Sequence of chain 1.A:
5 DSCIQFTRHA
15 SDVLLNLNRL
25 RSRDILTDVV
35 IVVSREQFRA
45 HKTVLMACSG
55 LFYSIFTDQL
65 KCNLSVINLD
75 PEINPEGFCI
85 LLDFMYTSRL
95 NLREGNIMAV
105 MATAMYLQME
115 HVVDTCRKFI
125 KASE

A protein and the small-molecule ligand that binds it are described below.
Small molecule (SMILES): Cn1c(=O)n(C)c2cc(Nc3ncccc3C#N)ccc21

Sequence of chain 2.A:
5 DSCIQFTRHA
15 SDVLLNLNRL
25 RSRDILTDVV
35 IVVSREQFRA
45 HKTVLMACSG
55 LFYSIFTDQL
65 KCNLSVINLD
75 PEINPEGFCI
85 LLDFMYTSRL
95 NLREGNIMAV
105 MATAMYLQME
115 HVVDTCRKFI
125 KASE

Binding-site contacts:
Ligand atom C9 contacts residue ASN20 of chain 2.A at 3.7 Å.
Ligand atom O contacts residue MET113 of chain 1.A at 3.7 Å.
Ligand atom C13 contacts residue TYR57 of chain 1.A at 3.5 Å (hydrophobic).
Ligand atom C contacts residue GLN112 of chain 1.A at 3.4 Å.
Ligand atom N2 contacts residue TYR57 of chain 1.A at 3.6 Å.
Ligand atom N contacts residue GLN112 of chain 1.A at 3.4 Å (h-bond).
Ligand atom C4 contacts residue ALA51 of chain 1.A at 3.5 Å (hydrophobic).
Ligand atom N2 contacts residue ASN20 of chain 2.A at 3.9 Å.
Ligand atom C2 contacts residue CYS52 of chain 1.A at 3.4 Å (hydrophobic).
Ligand atom N2 contacts residue MET50 of chain 1.A at 3.1 Å (h-bond).
Ligand atom C11 contacts residue ASN20 of chain 2.A at 4.0 Å.
Ligand atom C10 contacts residue ASN20 of chain 2.A at 3.8 Å.
Ligand atom C6 contacts residue TYR57 of chain 1.A at 3.6 Å (hydrophobic).
Ligand atom C11 contacts residue ARG23 of chain 2.A at 3.6 Å.
Ligand atom C4 contacts residue ASN20 of chain 2.A at 3.7 Å.
Ligand atom O contacts residue GLN112 of chain 1.A at 3.2 Å (h-bond).
Ligand atom C contacts residue GLU114 of chain 1.A at 3.7 Å.
Ligand atom C7 contacts residue GLY54 of chain 1.A at 3.3 Å.
Ligand atom N4 contacts residue MET50 of chain 1.A at 3.1 Å.
Ligand atom C5 contacts residue MET50 of chain 1.A at 3.3 Å (hydrophobic).
Ligand atom C8 contacts residue GLY54 of chain 1.A at 3.5 Å.
Ligand atom C1 contacts residue GLN112 of chain 1.A at 3.3 Å.
Ligand atom O contacts residue GLU114 of chain 1.A at 3.0 Å (salt-bridge).
Ligand atom C13 contacts residue ASN20 of chain 2.A at 3.7 Å.
Ligand atom C14 contacts residue ALA51 of chain 1.A at 3.7 Å (hydrophobic).
Ligand atom C6 contacts residue GLY54 of chain 1.A at 4.0 Å.
Ligand atom C14 contacts residue TYR57 of chain 1.A at 3.6 Å (hydrophobic).
Ligand atom N3 contacts residue ASN20 of chain 2.A at 3.8 Å.
Ligand atom N4 contacts residue LEU24 of chain 2.A at 3.5 Å.
Ligand atom C12 contacts residue ASN20 of chain 2.A at 3.8 Å.
Ligand atom C9 contacts residue TYR57 of chain 1.A at 3.6 Å (hydrophobic).
Ligand atom C14 contacts residue LEU24 of chain 2.A at 3.8 Å (hydrophobic).
Ligand atom C4 contacts residue MET50 of chain 1.A at 3.7 Å (hydrophobic).
Ligand atom C4 contacts residue SER53 of chain 1.A at 4.0 Å.
Ligand atom C14 contacts residue ASN20 of chain 2.A at 3.6 Å.
Ligand atom C14 contacts residue MET50 of chain 1.A at 3.4 Å (hydrophobic).
Ligand atom C3 contacts residue GLY54 of chain 1.A at 3.9 Å.
Ligand atom C12 contacts residue TYR57 of chain 1.A at 3.7 Å (hydrophobic).
Ligand atom N contacts residue GLY54 of chain 1.A at 3.7 Å.
Ligand atom N4 contacts residue ALA51 of chain 1.A at 3.1 Å (h-bond).